Binding-site contacts:
Ligand atom CZ3 contacts residue GLY21 of chain 1.M at 3.6 Å.
Ligand atom CB contacts residue THR23 of chain 1.N at 3.8 Å.
Ligand atom O contacts residue ARG24 of chain 1.N at 3.5 Å.
Ligand atom C contacts residue GLY25 of chain 1.N at 3.5 Å.
Ligand atom N contacts residue THR28 of chain 1.N at 2.8 Å (h-bond).
Ligand atom CE2 contacts residue GLN45 of chain 1.M at 3.9 Å.
Ligand atom CE3 contacts residue HIS31 of chain 1.M at 4.0 Å.
Ligand atom CZ2 contacts residue ILE53 of chain 1.M at 3.8 Å (hydrophobic).
Ligand atom CA contacts residue GLY25 of chain 1.N at 3.5 Å.
Ligand atom NE1 contacts residue ALA44 of chain 1.M at 3.7 Å.
Ligand atom CD1 contacts residue GLN45 of chain 1.M at 3.6 Å.
Ligand atom CG contacts residue SER51 of chain 1.N at 3.9 Å.
Ligand atom CA contacts residue SER51 of chain 1.N at 4.0 Å.
Ligand atom OXT contacts residue HIS31 of chain 1.M at 4.0 Å.
Ligand atom CB contacts residue SER51 of chain 1.N at 3.5 Å.
Ligand atom O contacts residue THR23 of chain 1.N at 4.0 Å.
Ligand atom OXT contacts residue HIS49 of chain 1.M at 3.8 Å.
Ligand atom CZ2 contacts residue ALA44 of chain 1.M at 3.9 Å (hydrophobic).
Ligand atom N contacts residue GLY25 of chain 1.N at 2.7 Å (h-bond).
Ligand atom O contacts residue GLY25 of chain 1.N at 3.1 Å (h-bond).
Ligand atom O contacts residue SER51 of chain 1.N at 2.9 Å (h-bond).
Ligand atom CE2 contacts residue ALA44 of chain 1.M at 3.9 Å (hydrophobic).
Ligand atom OXT contacts residue THR47 of chain 1.M at 2.6 Å (h-bond).
Ligand atom CD1 contacts residue THR47 of chain 1.M at 3.9 Å.
Ligand atom OXT contacts residue THR50 of chain 1.M at 2.9 Å (h-bond).
Ligand atom C contacts residue THR50 of chain 1.M at 4.0 Å.
Ligand atom N contacts residue ARG24 of chain 1.N at 4.0 Å.
Ligand atom CA contacts residue THR28 of chain 1.N at 3.2 Å.
Ligand atom N contacts residue THR23 of chain 1.N at 2.9 Å (h-bond).
Ligand atom CA contacts residue THR23 of chain 1.N at 3.8 Å.
Ligand atom NE1 contacts residue GLN45 of chain 1.M at 2.8 Å (h-bond).
Ligand atom CH2 contacts residue GLY21 of chain 1.M at 3.6 Å.
Ligand atom CD1 contacts residue SER51 of chain 1.N at 3.5 Å.
Ligand atom CZ2 contacts residue THR50 of chain 1.M at 3.9 Å.
Ligand atom O contacts residue THR47 of chain 1.M at 3.5 Å.
Ligand atom C contacts residue THR47 of chain 1.M at 3.5 Å.
Ligand atom CB contacts residue THR28 of chain 1.N at 3.5 Å.
Ligand atom OXT contacts residue GLY25 of chain 1.N at 4.0 Å.
Ligand atom N contacts residue ASP27 of chain 1.N at 3.0 Å (salt-bridge).
Ligand atom C contacts residue SER51 of chain 1.N at 3.6 Å.

Sequence of chain 1.M:
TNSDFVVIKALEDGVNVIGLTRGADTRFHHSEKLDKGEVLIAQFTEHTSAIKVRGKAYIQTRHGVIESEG

This protein binds this small molecule.
Small molecule (SMILES): N[C@@H](Cc1c[nH]c2ccccc12)C(=O)O

Sequence of chain 1.N:
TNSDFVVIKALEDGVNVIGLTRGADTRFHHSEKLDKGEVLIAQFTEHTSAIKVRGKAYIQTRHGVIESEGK